A protein and the small-molecule ligand that binds it are described below.
Small molecule (SMILES): Nc1nc2c(ncn2[C@@H]2O[C@H](CO[P](=O)(O)O[P](=O)(O)NP(=O)(O)O)[C@@H](O)[C@H]2O)c(=O)[nH]1

Binding-site contacts:
Ligand atom C2 contacts residue ASP120 of chain 1.A at 3.4 Å.
Ligand atom O1B contacts residue LYS18 of chain 1.A at 2.7 Å (salt-bridge).
Ligand atom PB contacts residue LYS18 of chain 1.A at 3.5 Å.
Ligand atom N2 contacts residue LEU121 of chain 1.A at 3.3 Å.
Ligand atom N3B contacts residue TYR34 of chain 1.A at 3.3 Å.
Ligand atom O2' contacts residue PRO31 of chain 1.A at 3.5 Å (h-bond).
Ligand atom O1G contacts residue TYR34 of chain 1.A at 2.8 Å (h-bond).
Ligand atom C5' contacts residue ALA15 of chain 1.A at 3.4 Å (hydrophobic).
Ligand atom O1B contacts residue GLY17 of chain 1.A at 3.2 Å (h-bond).
Ligand atom O4' contacts residue LYS118 of chain 1.A at 3.5 Å.
Ligand atom O2B contacts residue THR19 of chain 1.A at 2.7 Å (h-bond).
Ligand atom C8 contacts residue CYS20 of chain 1.A at 3.4 Å (hydrophobic).
Ligand atom O2A contacts residue MG1 of chain 1.E at 3.5 Å.
Ligand atom O3G contacts residue GLY62 of chain 1.A at 3.3 Å (h-bond).
Ligand atom O3G contacts residue ALA15 of chain 1.A at 3.1 Å (h-bond).
Ligand atom N1 contacts residue ASP120 of chain 1.A at 2.8 Å (salt-bridge).
Ligand atom O6 contacts residue LYS162 of chain 1.A at 3.2 Å (salt-bridge).
Ligand atom C6 contacts residue LYS118 of chain 1.A at 3.5 Å.
Ligand atom N3B contacts residue ALA15 of chain 1.A at 3.5 Å (h-bond).
Ligand atom O3G contacts residue LYS18 of chain 1.A at 3.0 Å (salt-bridge).
Ligand atom O2G contacts residue THR37 of chain 1.A at 2.6 Å (h-bond).
Ligand atom O2A contacts residue TYR34 of chain 1.A at 3.3 Å.
Ligand atom PB contacts residue MG1 of chain 1.E at 3.1 Å.
Ligand atom O1G contacts residue PRO36 of chain 1.A at 3.3 Å.
Ligand atom O1A contacts residue GLY17 of chain 1.A at 3.2 Å.
Ligand atom O1A contacts residue THR19 of chain 1.A at 3.5 Å (h-bond).
Ligand atom N2 contacts residue ASP120 of chain 1.A at 2.8 Å (salt-bridge).
Ligand atom PG contacts residue MG1 of chain 1.E at 3.2 Å.
Ligand atom O1A contacts residue CYS20 of chain 1.A at 2.9 Å (h-bond).
Ligand atom O2B contacts residue MG1 of chain 1.E at 2.1 Å.
Ligand atom O6 contacts residue SER160 of chain 1.A at 3.5 Å.
Ligand atom N1 contacts residue LYS118 of chain 1.A at 3.5 Å.
Ligand atom O6 contacts residue ALA161 of chain 1.A at 2.8 Å (h-bond).
Ligand atom O2B contacts residue LYS18 of chain 1.A at 3.5 Å (salt-bridge).
Ligand atom O3G contacts residue GLY14 of chain 1.A at 2.8 Å.
Ligand atom O3A contacts residue GLY17 of chain 1.A at 3.1 Å (h-bond).
Ligand atom O2G contacts residue MG1 of chain 1.E at 2.3 Å.
Ligand atom N3B contacts residue MG1 of chain 1.E at 3.0 Å.
Ligand atom O1B contacts residue CYS16 of chain 1.A at 3.5 Å (h-bond).
Ligand atom O1B contacts residue ALA15 of chain 1.A at 3.4 Å (h-bond).

Sequence of chain 1.A:
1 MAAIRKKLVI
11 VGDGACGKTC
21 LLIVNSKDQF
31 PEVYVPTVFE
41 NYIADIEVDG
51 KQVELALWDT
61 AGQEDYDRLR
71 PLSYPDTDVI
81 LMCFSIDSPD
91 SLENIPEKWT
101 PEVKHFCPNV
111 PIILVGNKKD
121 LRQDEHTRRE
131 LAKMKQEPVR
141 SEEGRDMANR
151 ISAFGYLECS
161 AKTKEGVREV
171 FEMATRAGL